This protein binds this small molecule.
Small molecule (SMILES): C[C@]12CCC(=O)C=C1CC[C@@H]1[C@@H]2CC[C@]2(C)C(=O)CC[C@@H]12

Sequence of chain 1.A:
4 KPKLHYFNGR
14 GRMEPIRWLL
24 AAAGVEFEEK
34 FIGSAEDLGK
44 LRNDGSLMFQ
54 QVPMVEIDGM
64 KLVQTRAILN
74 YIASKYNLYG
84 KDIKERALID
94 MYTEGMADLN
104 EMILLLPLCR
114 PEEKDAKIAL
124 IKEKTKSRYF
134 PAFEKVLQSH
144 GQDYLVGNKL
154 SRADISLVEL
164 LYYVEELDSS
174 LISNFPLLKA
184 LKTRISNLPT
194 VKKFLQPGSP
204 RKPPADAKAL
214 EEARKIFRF

Binding-site contacts:
Ligand atom C15 contacts residue ALA212 of chain 1.A at 4.2 Å (hydrophobic).
Ligand atom O1 contacts residue PHE222 of chain 1.A at 4.1 Å.
Ligand atom O2 contacts residue ALA208 of chain 1.A at 3.5 Å.
Ligand atom C12 contacts residue LEU111 of chain 1.A at 4.0 Å (hydrophobic).
Ligand atom C1 contacts residue PHE222 of chain 1.A at 4.1 Å (hydrophobic).
Ligand atom O1 contacts residue GSH1 of chain 1.Q at 3.9 Å.
Ligand atom C12 contacts residue PRO110 of chain 1.A at 4.2 Å (hydrophobic).
Ligand atom C11 contacts residue LEU107 of chain 1.A at 4.3 Å (hydrophobic).
Ligand atom C16 contacts residue LEU213 of chain 1.A at 3.9 Å (hydrophobic).
Ligand atom C14 contacts residue ALA216 of chain 1.A at 4.0 Å (hydrophobic).
Ligand atom C7 contacts residue PHE222 of chain 1.A at 4.1 Å (hydrophobic).
Ligand atom C18 contacts residue LEU107 of chain 1.A at 3.7 Å (hydrophobic).
Ligand atom C6 contacts residue TYR9 of chain 1.A at 3.9 Å (hydrophobic).
Ligand atom C12 contacts residue LEU107 of chain 1.A at 4.2 Å (hydrophobic).
Ligand atom O2 contacts residue PRO110 of chain 1.A at 3.4 Å.
Ligand atom C14 contacts residue PHE222 of chain 1.A at 4.3 Å (hydrophobic).
Ligand atom C17 contacts residue LEU213 of chain 1.A at 4.1 Å (hydrophobic).
Ligand atom C8 contacts residue PHE222 of chain 1.A at 4.3 Å (hydrophobic).
Ligand atom C17 contacts residue ALA208 of chain 1.A at 3.7 Å (hydrophobic).
Ligand atom C5 contacts residue PHE222 of chain 1.A at 4.2 Å (hydrophobic).
Ligand atom C3 contacts residue PHE222 of chain 1.A at 4.0 Å (hydrophobic).
Ligand atom C5 contacts residue GSH1 of chain 1.Q at 3.9 Å.
Ligand atom C6 contacts residue GSH1 of chain 1.Q at 3.7 Å.
Ligand atom C15 contacts residue PHE10 of chain 1.A at 3.7 Å (hydrophobic).
Ligand atom C16 contacts residue ALA212 of chain 1.A at 3.7 Å (hydrophobic).
Ligand atom C4 contacts residue GSH1 of chain 1.Q at 3.5 Å.
Ligand atom C15 contacts residue ALA216 of chain 1.A at 3.6 Å (hydrophobic).
Ligand atom C16 contacts residue PHE10 of chain 1.A at 4.3 Å (hydrophobic).
Ligand atom C1 contacts residue LEU111 of chain 1.A at 4.0 Å (hydrophobic).
Ligand atom C19 contacts residue LEU108 of chain 1.A at 4.2 Å (hydrophobic).
Ligand atom C16 contacts residue ALA208 of chain 1.A at 3.6 Å (hydrophobic).
Ligand atom C11 contacts residue LEU111 of chain 1.A at 4.1 Å (hydrophobic).
Ligand atom C9 contacts residue PHE222 of chain 1.A at 3.8 Å (hydrophobic).
Ligand atom C7 contacts residue ALA216 of chain 1.A at 3.7 Å (hydrophobic).
Ligand atom C12 contacts residue LEU213 of chain 1.A at 4.0 Å (hydrophobic).
Ligand atom C6 contacts residue PHE220 of chain 1.A at 3.9 Å (hydrophobic).
Ligand atom O2 contacts residue LEU213 of chain 1.A at 3.6 Å.
Ligand atom C7 contacts residue PHE220 of chain 1.A at 4.0 Å (hydrophobic).
Ligand atom C16 contacts residue ALA216 of chain 1.A at 4.3 Å (hydrophobic).
Ligand atom C4 contacts residue PHE222 of chain 1.A at 4.2 Å (hydrophobic).